The protein below binds the small molecule below.
Small molecule (SMILES): CC(=O)N[C@H]1[C@H](O[C@H]2[C@H](O)[C@@H](NC(C)=O)CO[C@@H]2CO)O[C@H](CO)[C@@H](O)[C@@H]1O

Sequence of chain 1.C:
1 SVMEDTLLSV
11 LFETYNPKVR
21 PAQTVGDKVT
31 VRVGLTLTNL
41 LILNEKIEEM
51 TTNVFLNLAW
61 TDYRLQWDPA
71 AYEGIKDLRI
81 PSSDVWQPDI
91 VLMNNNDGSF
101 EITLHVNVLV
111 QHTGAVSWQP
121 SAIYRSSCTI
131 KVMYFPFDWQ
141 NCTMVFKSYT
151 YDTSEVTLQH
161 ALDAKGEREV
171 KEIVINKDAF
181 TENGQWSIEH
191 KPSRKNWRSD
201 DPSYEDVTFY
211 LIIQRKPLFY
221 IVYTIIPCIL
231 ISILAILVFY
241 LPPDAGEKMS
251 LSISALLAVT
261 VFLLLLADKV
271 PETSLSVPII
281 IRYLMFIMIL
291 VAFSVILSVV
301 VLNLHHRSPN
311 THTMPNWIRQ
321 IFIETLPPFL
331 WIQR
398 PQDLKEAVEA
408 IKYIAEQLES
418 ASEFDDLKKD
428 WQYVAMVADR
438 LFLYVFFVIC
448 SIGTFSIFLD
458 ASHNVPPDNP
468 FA

Binding-site contacts:
Ligand atom C6 contacts residue TYR210 of chain 1.C at 4.2 Å (hydrophobic).
Ligand atom C8 contacts residue PRO467 of chain 1.C at 3.3 Å (hydrophobic).
Ligand atom C7 contacts residue TRP139 of chain 1.C at 4.4 Å (hydrophobic).
Ligand atom C7 contacts residue ASN141 of chain 1.C at 3.4 Å.
Ligand atom C8 contacts residue PRO464 of chain 1.C at 4.0 Å (hydrophobic).
Ligand atom O3 contacts residue PRO467 of chain 1.C at 4.1 Å.
Ligand atom N2 contacts residue ILE212 of chain 1.C at 4.4 Å.
Ligand atom O4 contacts residue TYR210 of chain 1.C at 4.3 Å.
Ligand atom C5 contacts residue ASN141 of chain 1.C at 3.6 Å.
Ligand atom C4 contacts residue ASN141 of chain 1.C at 4.2 Å.
Ligand atom O4 contacts residue PHE468 of chain 1.C at 4.4 Å.
Ligand atom O5 contacts residue ASN141 of chain 1.C at 2.3 Å (h-bond).
Ligand atom N2 contacts residue ASN196 of chain 1.C at 4.2 Å.
Ligand atom O3 contacts residue ARG194 of chain 1.C at 3.5 Å (salt-bridge).
Ligand atom O7 contacts residue ASN141 of chain 1.C at 3.6 Å.
Ligand atom C2 contacts residue PRO467 of chain 1.C at 4.3 Å (hydrophobic).
Ligand atom C6 contacts residue PHE468 of chain 1.C at 4.2 Å (hydrophobic).
Ligand atom C8 contacts residue TRP139 of chain 1.C at 4.3 Å (hydrophobic).
Ligand atom N2 contacts residue ASN141 of chain 1.C at 2.9 Å (h-bond).
Ligand atom C8 contacts residue ASN466 of chain 1.C at 4.3 Å.
Ligand atom N2 contacts residue PRO467 of chain 1.C at 3.3 Å (h-bond).
Ligand atom O6 contacts residue THR143 of chain 1.C at 4.2 Å.
Ligand atom C8 contacts residue ASN196 of chain 1.C at 4.2 Å.
Ligand atom C3 contacts residue PRO467 of chain 1.C at 4.2 Å (hydrophobic).
Ligand atom C8 contacts residue TYR210 of chain 1.C at 4.3 Å (hydrophobic).
Ligand atom C3 contacts residue ARG194 of chain 1.C at 4.0 Å.
Ligand atom O7 contacts residue TRP139 of chain 1.C at 4.0 Å.
Ligand atom C2 contacts residue ARG194 of chain 1.C at 3.3 Å.
Ligand atom N2 contacts residue TYR210 of chain 1.C at 4.1 Å.
Ligand atom O3 contacts residue PHE468 of chain 1.C at 3.6 Å.
Ligand atom C1 contacts residue ASN141 of chain 1.C at 1.4 Å.
Ligand atom C3 contacts residue ASN141 of chain 1.C at 3.8 Å.
Ligand atom C7 contacts residue PRO467 of chain 1.C at 3.7 Å (hydrophobic).
Ligand atom O5 contacts residue PHE468 of chain 1.C at 4.2 Å.
Ligand atom C2 contacts residue ASN141 of chain 1.C at 2.4 Å.
Ligand atom O6 contacts residue PHE468 of chain 1.C at 3.2 Å.
Ligand atom C8 contacts residue ILE212 of chain 1.C at 4.4 Å (hydrophobic).
Ligand atom C3 contacts residue PHE468 of chain 1.C at 4.2 Å (hydrophobic).
Ligand atom N2 contacts residue ARG194 of chain 1.C at 3.4 Å (salt-bridge).
Ligand atom C5 contacts residue TYR210 of chain 1.C at 3.8 Å (hydrophobic).